Sequence of chain 1.C:
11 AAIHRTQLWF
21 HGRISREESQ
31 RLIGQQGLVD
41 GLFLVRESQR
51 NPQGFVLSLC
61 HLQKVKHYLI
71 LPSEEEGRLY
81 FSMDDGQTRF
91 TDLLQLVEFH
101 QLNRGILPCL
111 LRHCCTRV

A protein and the small-molecule ligand that binds it are described below.
Small molecule (SMILES): NC(=O)C[C@@H]1NC(=O)[C@H](CC(=O)O)NC(=O)[C@H](Cc2ccc(CC(=O)O)cc2)NC(=O)CNC(=O)[C@H](CCC(=O)O)NC(=O)[C@H](Cc2ccccc2)NC(=O)[C@@H]2CCCCNC(=O)CC[C@H](NC1=O)C(=O)N[C@H](C(N)=O)CSCC(=O)N2

Binding-site contacts:
Ligand atom CZ contacts residue ASP85 of chain 1.C at 3.5 Å.
Ligand atom C06 contacts residue ASP84 of chain 1.C at 3.6 Å.
Ligand atom CD1 contacts residue ARG26 of chain 1.C at 3.6 Å.
Ligand atom OD1 contacts residue LEU69 of chain 1.C at 3.0 Å (h-bond).
Ligand atom CA contacts residue HIS67 of chain 1.C at 3.8 Å.
Ligand atom OD1 contacts residue TYR68 of chain 1.C at 3.2 Å.
Ligand atom CD1 contacts residue HIS67 of chain 1.C at 3.8 Å.
Ligand atom C contacts residue TYR68 of chain 1.C at 3.7 Å (hydrophobic).
Ligand atom OD1 contacts residue HIS67 of chain 1.C at 3.7 Å.
Ligand atom CE1 contacts residue VAL56 of chain 1.C at 3.6 Å (hydrophobic).
Ligand atom O2 contacts residue SER48 of chain 1.C at 3.0 Å (h-bond).
Ligand atom O contacts residue ARG50 of chain 1.C at 3.0 Å (salt-bridge).
Ligand atom CZ contacts residue ARG26 of chain 1.C at 3.6 Å.
Ligand atom ND2 contacts residue MET83 of chain 1.C at 3.2 Å (h-bond).
Ligand atom CA contacts residue HIS67 of chain 1.C at 3.6 Å.
Ligand atom O2 contacts residue ARG46 of chain 1.C at 2.8 Å (salt-bridge).
Ligand atom O contacts residue ARG26 of chain 1.C at 2.7 Å (salt-bridge).
Ligand atom C08 contacts residue ASP85 of chain 1.C at 3.4 Å.
Ligand atom CE1 contacts residue ARG26 of chain 1.C at 3.4 Å.
Ligand atom N contacts residue HIS67 of chain 1.C at 2.8 Å (h-bond).
Ligand atom CO contacts residue SER48 of chain 1.C at 3.7 Å.
Ligand atom CO contacts residue ARG46 of chain 1.C at 3.7 Å.
Ligand atom O2 contacts residue VAL56 of chain 1.C at 3.3 Å.
Ligand atom CG contacts residue LEU69 of chain 1.C at 3.5 Å (hydrophobic).
Ligand atom OD2 contacts residue LYS66 of chain 1.C at 3.2 Å.
Ligand atom CG contacts residue LYS66 of chain 1.C at 3.6 Å.
Ligand atom C contacts residue ARG26 of chain 1.C at 3.7 Å.
Ligand atom C contacts residue HIS67 of chain 1.C at 3.7 Å.
Ligand atom OE1 contacts residue ARG50 of chain 1.C at 3.6 Å.
Ligand atom O1 contacts residue ARG46 of chain 1.C at 3.4 Å (salt-bridge).
Ligand atom O1 contacts residue ARG26 of chain 1.C at 2.8 Å (salt-bridge).
Ligand atom CB contacts residue HIS67 of chain 1.C at 3.4 Å.
Ligand atom ND2 contacts residue LEU69 of chain 1.C at 3.2 Å (h-bond).
Ligand atom OD2 contacts residue HIS67 of chain 1.C at 2.8 Å (h-bond).
Ligand atom CD1 contacts residue LEU69 of chain 1.C at 3.7 Å (hydrophobic).
Ligand atom O contacts residue TYR68 of chain 1.C at 3.4 Å.
Ligand atom CE1 contacts residue LEU71 of chain 1.C at 3.7 Å (hydrophobic).
Ligand atom CH contacts residue VAL56 of chain 1.C at 3.7 Å (hydrophobic).
Ligand atom CO contacts residue VAL56 of chain 1.C at 3.6 Å (hydrophobic).
Ligand atom CH contacts residue SER48 of chain 1.C at 3.5 Å.